Sequence of chain 3.A:
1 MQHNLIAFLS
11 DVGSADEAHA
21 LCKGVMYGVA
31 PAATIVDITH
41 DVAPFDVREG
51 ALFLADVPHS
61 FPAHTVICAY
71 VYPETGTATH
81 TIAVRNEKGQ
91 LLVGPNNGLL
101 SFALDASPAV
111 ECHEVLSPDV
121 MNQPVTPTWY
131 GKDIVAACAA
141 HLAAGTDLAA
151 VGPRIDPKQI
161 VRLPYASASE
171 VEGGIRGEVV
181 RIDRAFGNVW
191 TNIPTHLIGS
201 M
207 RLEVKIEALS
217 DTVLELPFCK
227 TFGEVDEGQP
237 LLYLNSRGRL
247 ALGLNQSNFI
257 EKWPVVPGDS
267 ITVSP

Sequence of chain 2.A:
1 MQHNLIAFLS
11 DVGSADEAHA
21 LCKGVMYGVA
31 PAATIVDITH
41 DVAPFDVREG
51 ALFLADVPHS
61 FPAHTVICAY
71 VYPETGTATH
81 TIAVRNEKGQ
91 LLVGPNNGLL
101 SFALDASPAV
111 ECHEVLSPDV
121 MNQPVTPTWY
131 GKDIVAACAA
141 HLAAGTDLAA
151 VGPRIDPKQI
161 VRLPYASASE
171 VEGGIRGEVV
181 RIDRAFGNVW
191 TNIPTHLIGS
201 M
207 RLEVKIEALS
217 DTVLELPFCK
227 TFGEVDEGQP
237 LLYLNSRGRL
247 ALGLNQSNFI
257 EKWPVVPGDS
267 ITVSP

Binding-site contacts:
Ligand atom O contacts residue TRP190 of chain 2.A at 4.0 Å.
Ligand atom SD contacts residue 5CD1 of chain 3.B at 3.4 Å.
Ligand atom SD contacts residue THR128 of chain 3.A at 3.6 Å (h-bond).
Ligand atom CA contacts residue TRP190 of chain 2.A at 4.2 Å (hydrophobic).
Ligand atom CA contacts residue TRP129 of chain 3.A at 3.4 Å (hydrophobic).
Ligand atom CG contacts residue TRP129 of chain 3.A at 3.5 Å (hydrophobic).
Ligand atom OXT contacts residue TRP129 of chain 3.A at 4.5 Å.
Ligand atom CB contacts residue SER242 of chain 2.A at 4.4 Å.
Ligand atom CG contacts residue 5CD1 of chain 3.B at 4.4 Å.
Ligand atom CB contacts residue TRP129 of chain 3.A at 4.3 Å (hydrophobic).
Ligand atom CE contacts residue ASN188 of chain 2.A at 3.3 Å.
Ligand atom O contacts residue ALA18 of chain 3.A at 3.3 Å.
Ligand atom O contacts residue TRP129 of chain 3.A at 4.2 Å.
Ligand atom SD contacts residue ASP183 of chain 2.A at 4.5 Å.
Ligand atom CB contacts residue ASP183 of chain 2.A at 4.4 Å.
Ligand atom CE contacts residue ASP183 of chain 2.A at 3.1 Å.
Ligand atom OXT contacts residue PHE186 of chain 2.A at 4.2 Å.
Ligand atom C contacts residue TRP190 of chain 2.A at 4.3 Å (hydrophobic).
Ligand atom SD contacts residue PHE186 of chain 2.A at 4.3 Å.
Ligand atom CE contacts residue PHE228 of chain 2.A at 3.9 Å (hydrophobic).
Ligand atom OXT contacts residue ALA18 of chain 3.A at 4.0 Å.
Ligand atom C contacts residue TRP129 of chain 3.A at 4.2 Å (hydrophobic).
Ligand atom CA contacts residue SER242 of chain 2.A at 4.0 Å.
Ligand atom CE contacts residue PHE186 of chain 2.A at 4.1 Å (hydrophobic).
Ligand atom C contacts residue ASP183 of chain 2.A at 4.0 Å.
Ligand atom CB contacts residue TRP190 of chain 2.A at 4.5 Å (hydrophobic).
Ligand atom OXT contacts residue VAL12 of chain 3.A at 4.5 Å.
Ligand atom N contacts residue TRP190 of chain 2.A at 3.2 Å.
Ligand atom N contacts residue TRP129 of chain 3.A at 3.8 Å.
Ligand atom O contacts residue ASP183 of chain 2.A at 3.8 Å.
Ligand atom C contacts residue ALA18 of chain 3.A at 3.9 Å (hydrophobic).
Ligand atom CB contacts residue THR128 of chain 3.A at 4.2 Å.
Ligand atom CE contacts residue 5CD1 of chain 3.B at 3.2 Å.
Ligand atom CG contacts residue THR128 of chain 3.A at 3.0 Å.
Ligand atom N contacts residue SER242 of chain 2.A at 3.0 Å (h-bond).
Ligand atom OXT contacts residue ASP183 of chain 2.A at 3.7 Å.

This small molecule binds to this protein.
Small molecule (SMILES): CSCC[C@H](N)C(=O)O